A small-molecule ligand and the protein it binds are described below.
Small molecule (SMILES): CC(=O)N[C@H]1[C@H](O[C@H]2[C@H](O)[C@@H](NC(C)=O)CO[C@@H]2CO)O[C@H](CO)[C@@H](O[C@@H]2O[C@H](CO)[C@@H](O)[C@H](O)[C@@H]2O)[C@@H]1O

Binding-site contacts:
Ligand atom C2 contacts residue ASN91 of chain 1.C at 2.5 Å.
Ligand atom O7 contacts residue ASN68 of chain 1.C at 3.6 Å (h-bond).
Ligand atom C7 contacts residue ASN91 of chain 1.C at 3.2 Å.
Ligand atom C3 contacts residue ARG225 of chain 1.C at 3.8 Å.
Ligand atom C6 contacts residue ARG225 of chain 1.C at 4.2 Å.
Ligand atom C8 contacts residue SER141 of chain 1.C at 4.1 Å.
Ligand atom C5 contacts residue ARG225 of chain 1.C at 4.2 Å.
Ligand atom O7 contacts residue ARG225 of chain 1.C at 3.9 Å.
Ligand atom O7 contacts residue CYS94 of chain 1.C at 3.3 Å.
Ligand atom C1 contacts residue ASN91 of chain 1.C at 1.4 Å.
Ligand atom C4 contacts residue ARG225 of chain 1.C at 4.0 Å.
Ligand atom C2 contacts residue ARG225 of chain 1.C at 3.8 Å.
Ligand atom C8 contacts residue ASN91 of chain 1.C at 4.4 Å.
Ligand atom C6 contacts residue GLU90 of chain 1.C at 3.2 Å.
Ligand atom C7 contacts residue CYS94 of chain 1.C at 4.0 Å (hydrophobic).
Ligand atom C8 contacts residue PRO69 of chain 1.C at 4.3 Å (hydrophobic).
Ligand atom C8 contacts residue CYS140 of chain 1.C at 4.4 Å (hydrophobic).
Ligand atom C1 contacts residue ARG225 of chain 1.C at 4.5 Å.
Ligand atom C4 contacts residue ASN91 of chain 1.C at 4.2 Å.
Ligand atom N2 contacts residue ARG225 of chain 1.C at 3.8 Å.
Ligand atom C1 contacts residue GLU70 of chain 1.C at 4.4 Å.
Ligand atom C5 contacts residue GLU90 of chain 1.C at 4.0 Å.
Ligand atom N2 contacts residue GLU70 of chain 1.C at 3.8 Å.
Ligand atom O6 contacts residue ARG225 of chain 1.C at 4.2 Å.
Ligand atom C5 contacts residue ASN91 of chain 1.C at 3.7 Å.
Ligand atom O3 contacts residue ARG225 of chain 1.C at 2.7 Å (salt-bridge).
Ligand atom O5 contacts residue GLU90 of chain 1.C at 3.3 Å.
Ligand atom C8 contacts residue GLU70 of chain 1.C at 3.8 Å.
Ligand atom O6 contacts residue GLU90 of chain 1.C at 2.6 Å (salt-bridge).
Ligand atom O7 contacts residue ASN91 of chain 1.C at 3.0 Å (h-bond).
Ligand atom C1 contacts residue GLU90 of chain 1.C at 4.4 Å.
Ligand atom O5 contacts residue ARG225 of chain 1.C at 3.9 Å.
Ligand atom C7 contacts residue ARG225 of chain 1.C at 3.9 Å.
Ligand atom O5 contacts residue ASN91 of chain 1.C at 2.4 Å (h-bond).
Ligand atom C7 contacts residue ASN68 of chain 1.C at 3.7 Å.
Ligand atom C8 contacts residue CYS94 of chain 1.C at 4.1 Å (hydrophobic).
Ligand atom C8 contacts residue ASN68 of chain 1.C at 3.4 Å.
Ligand atom C3 contacts residue ASN91 of chain 1.C at 3.8 Å.
Ligand atom C7 contacts residue GLU70 of chain 1.C at 4.1 Å.
Ligand atom N2 contacts residue ASN91 of chain 1.C at 3.0 Å (h-bond).

Sequence of chain 1.C:
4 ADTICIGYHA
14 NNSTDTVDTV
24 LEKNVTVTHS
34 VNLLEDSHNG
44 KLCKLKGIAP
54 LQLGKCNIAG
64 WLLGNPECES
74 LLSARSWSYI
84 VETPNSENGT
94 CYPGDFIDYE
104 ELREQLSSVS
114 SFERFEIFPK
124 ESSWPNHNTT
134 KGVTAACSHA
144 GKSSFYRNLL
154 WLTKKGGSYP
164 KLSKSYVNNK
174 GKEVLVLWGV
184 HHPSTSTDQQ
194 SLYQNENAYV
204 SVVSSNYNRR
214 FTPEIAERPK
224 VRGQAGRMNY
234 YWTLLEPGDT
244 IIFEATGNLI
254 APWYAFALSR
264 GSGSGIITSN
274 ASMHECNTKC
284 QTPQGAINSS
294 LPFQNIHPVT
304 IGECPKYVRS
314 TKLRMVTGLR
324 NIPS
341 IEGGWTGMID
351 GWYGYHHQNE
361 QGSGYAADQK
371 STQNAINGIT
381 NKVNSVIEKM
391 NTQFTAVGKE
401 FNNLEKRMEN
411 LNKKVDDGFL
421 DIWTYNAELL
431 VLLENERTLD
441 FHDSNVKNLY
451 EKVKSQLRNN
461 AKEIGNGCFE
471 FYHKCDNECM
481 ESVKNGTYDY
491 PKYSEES